The small molecule below binds the protein below.
Small molecule (SMILES): CC(=O)N[C@H]1[C@H](O[C@H]2[C@H](O)[C@@H](NC(C)=O)CO[C@@H]2CO)O[C@H](CO)[C@@H](O)[C@@H]1O

Binding-site contacts:
Ligand atom N2 contacts residue ASN218 of chain 57.E at 2.9 Å (h-bond).
Ligand atom C1 contacts residue ASN218 of chain 57.E at 1.4 Å.
Ligand atom O5 contacts residue ASN218 of chain 57.E at 2.3 Å (h-bond).
Ligand atom O5 contacts residue THR235 of chain 57.E at 4.4 Å.
Ligand atom O5 contacts residue NAG1 of chain 57.J at 4.1 Å.
Ligand atom C4 contacts residue ASN218 of chain 57.E at 4.1 Å.
Ligand atom C1 contacts residue NAG1 of chain 57.J at 3.7 Å.
Ligand atom C8 contacts residue ASN218 of chain 57.E at 4.3 Å.
Ligand atom C2 contacts residue ASN218 of chain 57.E at 2.3 Å.
Ligand atom C3 contacts residue ASN218 of chain 57.E at 3.7 Å.
Ligand atom C7 contacts residue ASN218 of chain 57.E at 2.9 Å.
Ligand atom C5 contacts residue ASN218 of chain 57.E at 3.6 Å.
Ligand atom C5 contacts residue NAG1 of chain 57.J at 4.3 Å.
Ligand atom O7 contacts residue ASN218 of chain 57.E at 2.3 Å (h-bond).

Sequence of chain 57.E:
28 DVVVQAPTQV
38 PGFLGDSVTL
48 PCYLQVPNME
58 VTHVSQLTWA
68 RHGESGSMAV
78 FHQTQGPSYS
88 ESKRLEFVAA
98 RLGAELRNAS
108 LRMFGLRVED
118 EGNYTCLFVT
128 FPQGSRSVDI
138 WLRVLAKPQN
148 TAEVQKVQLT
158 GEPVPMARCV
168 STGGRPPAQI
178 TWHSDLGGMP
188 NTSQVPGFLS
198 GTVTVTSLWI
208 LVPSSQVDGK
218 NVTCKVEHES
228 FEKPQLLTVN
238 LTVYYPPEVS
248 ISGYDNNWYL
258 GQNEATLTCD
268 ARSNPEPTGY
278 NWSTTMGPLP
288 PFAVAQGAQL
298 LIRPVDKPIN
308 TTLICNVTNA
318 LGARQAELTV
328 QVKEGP